Binding-site contacts:
Ligand atom C1 contacts residue ASN64 of chain 1.B at 1.4 Å.
Ligand atom C7 contacts residue ASP88 of chain 1.B at 3.8 Å.
Ligand atom C8 contacts residue PHE112 of chain 1.B at 3.6 Å (hydrophobic).
Ligand atom C3 contacts residue ASN64 of chain 1.B at 3.6 Å.
Ligand atom C1 contacts residue THR66 of chain 1.B at 4.2 Å.
Ligand atom N2 contacts residue ASP88 of chain 1.B at 4.4 Å.
Ligand atom O7 contacts residue ASP88 of chain 1.B at 4.5 Å.
Ligand atom C1 contacts residue ASP88 of chain 1.B at 4.1 Å.
Ligand atom C8 contacts residue ASN64 of chain 1.B at 4.1 Å.
Ligand atom C2 contacts residue ASN64 of chain 1.B at 2.3 Å.
Ligand atom O7 contacts residue ASN64 of chain 1.B at 4.2 Å.
Ligand atom O5 contacts residue ASN64 of chain 1.B at 2.5 Å (h-bond).
Ligand atom C8 contacts residue ASP88 of chain 1.B at 2.9 Å.
Ligand atom C5 contacts residue ASN64 of chain 1.B at 3.8 Å.
Ligand atom N2 contacts residue ASN64 of chain 1.B at 2.6 Å (h-bond).
Ligand atom C7 contacts residue ASN64 of chain 1.B at 3.5 Å.
Ligand atom C4 contacts residue ASN64 of chain 1.B at 4.2 Å.

This small molecule binds to this protein.
Small molecule (SMILES): CC(=O)N[C@@H]1[C@@H](O)[C@H](O)[C@@H](CO)O[C@H]1O

Sequence of chain 1.B:
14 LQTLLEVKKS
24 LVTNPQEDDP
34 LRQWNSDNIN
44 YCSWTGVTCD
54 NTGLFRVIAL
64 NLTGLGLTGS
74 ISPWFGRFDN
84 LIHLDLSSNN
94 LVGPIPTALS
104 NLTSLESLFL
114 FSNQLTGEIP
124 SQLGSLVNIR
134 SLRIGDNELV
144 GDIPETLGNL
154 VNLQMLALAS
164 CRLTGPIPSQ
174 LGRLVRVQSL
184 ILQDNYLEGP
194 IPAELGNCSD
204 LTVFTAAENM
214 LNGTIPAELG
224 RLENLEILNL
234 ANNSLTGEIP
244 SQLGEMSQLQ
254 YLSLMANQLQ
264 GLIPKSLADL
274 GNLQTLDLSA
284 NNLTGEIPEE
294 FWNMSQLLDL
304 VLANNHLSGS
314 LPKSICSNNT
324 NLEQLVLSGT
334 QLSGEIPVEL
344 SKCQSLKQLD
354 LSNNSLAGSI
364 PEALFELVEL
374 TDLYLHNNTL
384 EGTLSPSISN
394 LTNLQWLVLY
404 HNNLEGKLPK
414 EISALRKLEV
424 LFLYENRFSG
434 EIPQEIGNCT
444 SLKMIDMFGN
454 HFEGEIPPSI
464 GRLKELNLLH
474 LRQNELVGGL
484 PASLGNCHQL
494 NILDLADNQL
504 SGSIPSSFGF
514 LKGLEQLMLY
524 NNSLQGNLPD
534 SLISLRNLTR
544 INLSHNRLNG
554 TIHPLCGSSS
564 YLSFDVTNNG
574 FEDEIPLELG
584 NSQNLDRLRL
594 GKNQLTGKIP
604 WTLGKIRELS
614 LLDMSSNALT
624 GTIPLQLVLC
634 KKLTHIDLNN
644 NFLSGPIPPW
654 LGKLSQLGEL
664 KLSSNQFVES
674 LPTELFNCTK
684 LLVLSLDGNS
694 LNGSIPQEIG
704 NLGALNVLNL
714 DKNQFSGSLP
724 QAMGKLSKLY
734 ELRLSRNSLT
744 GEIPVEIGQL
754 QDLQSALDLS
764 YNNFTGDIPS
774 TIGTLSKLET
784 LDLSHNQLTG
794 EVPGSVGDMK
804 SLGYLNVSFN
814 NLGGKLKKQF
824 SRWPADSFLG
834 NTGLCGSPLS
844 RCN